Sequence of chain 1.A:
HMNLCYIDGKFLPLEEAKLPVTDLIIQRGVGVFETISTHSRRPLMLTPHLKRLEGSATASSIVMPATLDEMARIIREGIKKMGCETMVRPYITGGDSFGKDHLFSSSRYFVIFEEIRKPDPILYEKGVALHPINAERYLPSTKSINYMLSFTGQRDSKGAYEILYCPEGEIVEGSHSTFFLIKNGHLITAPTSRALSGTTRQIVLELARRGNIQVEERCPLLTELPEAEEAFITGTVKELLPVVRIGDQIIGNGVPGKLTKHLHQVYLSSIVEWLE

Binding-site contacts:
Ligand atom C3 contacts residue PMP1 of chain 1.F at 0.3 Å.
Ligand atom CA contacts residue PMP1 of chain 1.F at 1.9 Å.
Ligand atom C4 contacts residue PMP1 of chain 1.F at 0.5 Å.
Ligand atom OE2 contacts residue LYS239 of chain 1.B at 3.0 Å (salt-bridge).
Ligand atom P contacts residue PMP1 of chain 1.F at 0.4 Å.
Ligand atom O2P contacts residue PMP1 of chain 1.F at 0.3 Å (h-bond).
Ligand atom C2 contacts residue PMP1 of chain 1.F at 0.2 Å.
Ligand atom C6 contacts residue PMP1 of chain 1.F at 0.4 Å.
Ligand atom CB contacts residue PMP1 of chain 1.F at 2.5 Å.
Ligand atom OXT contacts residue ARG29 of chain 1.A at 3.2 Å (salt-bridge).
Ligand atom OE2 contacts residue VAL238 of chain 1.B at 3.3 Å (h-bond).
Ligand atom O contacts residue ARG29 of chain 1.A at 3.0 Å (salt-bridge).
Ligand atom N1 contacts residue GLU174 of chain 1.B at 2.7 Å (salt-bridge).
Ligand atom C4A contacts residue HIS177 of chain 1.B at 3.2 Å.
Ligand atom C contacts residue PMP1 of chain 1.F at 3.0 Å.
Ligand atom N contacts residue PMP1 of chain 1.F at 1.2 Å (h-bond).
Ligand atom O4P contacts residue PMP1 of chain 1.F at 0.4 Å (h-bond).
Ligand atom OE1 contacts residue THR237 of chain 1.B at 3.2 Å (h-bond).
Ligand atom O2P contacts residue THR200 of chain 1.B at 2.6 Å (h-bond).
Ligand atom O1P contacts residue PMP1 of chain 1.F at 0.5 Å (h-bond).
Ligand atom O contacts residue LYS144 of chain 1.B at 3.3 Å (salt-bridge).
Ligand atom N contacts residue HIS177 of chain 1.B at 3.0 Å (h-bond).
Ligand atom OE1 contacts residue VAL238 of chain 1.B at 2.7 Å (h-bond).
Ligand atom O3P contacts residue PMP1 of chain 1.F at 0.4 Å (h-bond).
Ligand atom C5 contacts residue PMP1 of chain 1.F at 0.1 Å.
Ligand atom O3 contacts residue LYS144 of chain 1.B at 2.8 Å (salt-bridge).
Ligand atom C2A contacts residue PMP1 of chain 1.F at 0.4 Å.
Ligand atom O3P contacts residue THR201 of chain 1.B at 2.7 Å (h-bond).
Ligand atom O contacts residue HIS177 of chain 1.B at 3.1 Å.
Ligand atom OXT contacts residue THR36 of chain 1.B at 2.7 Å (h-bond).
Ligand atom O3 contacts residue TYR148 of chain 1.B at 2.5 Å (h-bond).
Ligand atom CG contacts residue PMP1 of chain 1.F at 3.1 Å.
Ligand atom N1 contacts residue PMP1 of chain 1.F at 0.5 Å (h-bond).
Ligand atom C4 contacts residue HIS177 of chain 1.B at 3.1 Å.
Ligand atom O1P contacts residue THR237 of chain 1.B at 3.0 Å (h-bond).
Ligand atom C contacts residue LYS144 of chain 1.B at 3.2 Å.
Ligand atom O3 contacts residue PMP1 of chain 1.F at 0.7 Å (h-bond).
Ligand atom O2P contacts residue ARG53 of chain 1.B at 3.0 Å (salt-bridge).
Ligand atom C5A contacts residue PMP1 of chain 1.F at 0.3 Å.
Ligand atom C4A contacts residue PMP1 of chain 1.F at 0.8 Å.

The protein below binds the small molecule below.
Small molecule (SMILES): Cc1ncc(COP(=O)(O)O)c(CN=C(CCC(=O)O)C(=O)O)c1O

Sequence of chain 1.B:
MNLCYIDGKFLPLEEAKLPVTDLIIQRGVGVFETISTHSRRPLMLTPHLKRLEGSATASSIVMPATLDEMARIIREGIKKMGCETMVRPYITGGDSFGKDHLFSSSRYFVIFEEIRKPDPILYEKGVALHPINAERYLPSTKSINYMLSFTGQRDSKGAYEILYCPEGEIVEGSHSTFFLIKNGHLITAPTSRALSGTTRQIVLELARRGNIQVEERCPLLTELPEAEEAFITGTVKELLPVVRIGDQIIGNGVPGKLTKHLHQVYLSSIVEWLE